Binding-site contacts:
Ligand atom C08 contacts residue TYR387 of chain 1.A at 3.6 Å (hydrophobic).
Ligand atom C14 contacts residue GLY267 of chain 1.A at 3.5 Å.
Ligand atom C21 contacts residue ALA268 of chain 1.A at 3.6 Å (hydrophobic).
Ligand atom N22 contacts residue GLU270 of chain 1.A at 3.6 Å (salt-bridge).
Ligand atom N09 contacts residue TYR387 of chain 1.A at 3.5 Å (h-bond).
Ligand atom F17 contacts residue GLN845 of chain 1.A at 3.5 Å.
Ligand atom C21 contacts residue TYR387 of chain 1.A at 3.4 Å (hydrophobic).
Ligand atom O23 contacts residue HIS303 of chain 1.A at 3.2 Å (h-bond).
Ligand atom N12 contacts residue ARG296 of chain 1.A at 3.7 Å.
Ligand atom F17 contacts residue ARG804 of chain 1.A at 3.3 Å.
Ligand atom O20 contacts residue ALA268 of chain 1.A at 3.3 Å (h-bond).
Ligand atom N22 contacts residue ALA268 of chain 1.A at 2.9 Å (h-bond).
Ligand atom C14 contacts residue ARG296 of chain 1.A at 3.1 Å.
Ligand atom C02 contacts residue TYR382 of chain 1.A at 3.6 Å (hydrophobic).
Ligand atom C10 contacts residue GLY267 of chain 1.A at 3.7 Å.
Ligand atom O24 contacts residue HIS303 of chain 1.A at 3.5 Å (h-bond).
Ligand atom O24 contacts residue TYR387 of chain 1.A at 2.6 Å (h-bond).
Ligand atom C07 contacts residue TYR382 of chain 1.A at 3.3 Å (hydrophobic).
Ligand atom N22 contacts residue ZN1 of chain 1.D at 2.9 Å.
Ligand atom F17 contacts residue ASN265 of chain 1.A at 3.5 Å.
Ligand atom O24 contacts residue ZN1 of chain 1.D at 2.1 Å.
Ligand atom N22 contacts residue GLU304 of chain 1.A at 3.0 Å (salt-bridge).
Ligand atom C08 contacts residue ALA268 of chain 1.A at 3.4 Å (hydrophobic).
Ligand atom O20 contacts residue GLY267 of chain 1.A at 2.8 Å (h-bond).
Ligand atom C21 contacts residue ZN1 of chain 1.D at 2.8 Å.
Ligand atom C19 contacts residue VAL266 of chain 1.A at 3.7 Å (hydrophobic).
Ligand atom C05 contacts residue VAL266 of chain 1.A at 3.7 Å (hydrophobic).
Ligand atom C05 contacts residue TYR387 of chain 1.A at 3.5 Å (hydrophobic).
Ligand atom O20 contacts residue VAL266 of chain 1.A at 3.6 Å.
Ligand atom O23 contacts residue ZN1 of chain 1.D at 2.2 Å.
Ligand atom O23 contacts residue GLU270 of chain 1.A at 2.9 Å (salt-bridge).
Ligand atom C18 contacts residue VAL266 of chain 1.A at 3.6 Å (hydrophobic).
Ligand atom O24 contacts residue GLU326 of chain 1.A at 2.9 Å (salt-bridge).
Ligand atom O23 contacts residue GLU304 of chain 1.A at 2.4 Å (salt-bridge).
Ligand atom C13 contacts residue GLY267 of chain 1.A at 3.5 Å.
Ligand atom BR01 contacts residue GLU126 of chain 1.A at 3.4 Å.
Ligand atom O23 contacts residue HIS307 of chain 1.A at 3.1 Å (h-bond).
Ligand atom C06 contacts residue TYR387 of chain 1.A at 3.4 Å (hydrophobic).
Ligand atom C16 contacts residue VAL266 of chain 1.A at 3.7 Å (hydrophobic).
Ligand atom C03 contacts residue GLU126 of chain 1.A at 3.6 Å.

Sequence of chain 1.A:
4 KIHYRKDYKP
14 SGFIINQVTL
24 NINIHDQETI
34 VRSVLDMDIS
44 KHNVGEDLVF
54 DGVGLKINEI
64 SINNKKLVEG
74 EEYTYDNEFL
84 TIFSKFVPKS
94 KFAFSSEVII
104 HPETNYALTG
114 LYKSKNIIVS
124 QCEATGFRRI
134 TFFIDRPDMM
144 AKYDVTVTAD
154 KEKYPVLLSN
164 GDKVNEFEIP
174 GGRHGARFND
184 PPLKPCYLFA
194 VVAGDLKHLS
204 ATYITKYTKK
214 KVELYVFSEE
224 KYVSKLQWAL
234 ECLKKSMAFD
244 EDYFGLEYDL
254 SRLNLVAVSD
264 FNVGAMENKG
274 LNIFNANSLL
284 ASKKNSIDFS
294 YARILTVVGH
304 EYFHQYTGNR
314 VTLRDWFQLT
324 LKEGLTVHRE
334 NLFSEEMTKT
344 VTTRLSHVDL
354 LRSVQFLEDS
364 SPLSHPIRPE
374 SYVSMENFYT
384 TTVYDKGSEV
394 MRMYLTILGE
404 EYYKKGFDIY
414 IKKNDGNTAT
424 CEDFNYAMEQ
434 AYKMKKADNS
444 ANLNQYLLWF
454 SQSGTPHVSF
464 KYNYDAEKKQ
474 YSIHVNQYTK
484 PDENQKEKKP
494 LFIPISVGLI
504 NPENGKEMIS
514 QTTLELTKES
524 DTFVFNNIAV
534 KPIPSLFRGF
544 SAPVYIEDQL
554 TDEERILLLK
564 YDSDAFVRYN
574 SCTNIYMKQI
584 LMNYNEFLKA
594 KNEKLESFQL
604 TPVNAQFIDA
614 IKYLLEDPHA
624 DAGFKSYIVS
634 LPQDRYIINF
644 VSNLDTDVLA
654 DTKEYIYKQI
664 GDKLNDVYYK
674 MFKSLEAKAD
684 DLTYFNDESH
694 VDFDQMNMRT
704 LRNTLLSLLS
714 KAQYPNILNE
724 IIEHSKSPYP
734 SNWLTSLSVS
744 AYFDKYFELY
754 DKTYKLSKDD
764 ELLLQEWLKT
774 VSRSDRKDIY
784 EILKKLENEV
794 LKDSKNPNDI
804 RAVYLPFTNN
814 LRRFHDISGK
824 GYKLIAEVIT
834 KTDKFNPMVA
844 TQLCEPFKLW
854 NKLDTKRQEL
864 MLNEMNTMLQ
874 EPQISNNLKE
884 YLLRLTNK

The small molecule below binds the protein below.
Small molecule (SMILES): O=C(CNc1ccc(F)cc1)N[C@@H](C(=O)NO)c1ccc(Br)cc1